Binding-site contacts:
Ligand atom OP2 contacts residue GLU470 of chain 1.A at 3.5 Å (salt-bridge).
Ligand atom OP3 contacts residue MG1 of chain 1.F at 2.1 Å.
Ligand atom OP2 contacts residue GLU50 of chain 1.A at 3.4 Å (salt-bridge).
Ligand atom OP2 contacts residue ADP1 of chain 1.C at 3.2 Å (h-bond).
Ligand atom O1 contacts residue CYS266 of chain 1.A at 3.6 Å (h-bond).
Ligand atom OP2 contacts residue GLN268 of chain 1.A at 2.8 Å (h-bond).
Ligand atom N contacts residue GLU52 of chain 1.A at 2.8 Å (salt-bridge).
Ligand atom NS contacts residue GLU96 of chain 1.A at 3.1 Å (salt-bridge).
Ligand atom CG contacts residue GLU52 of chain 1.A at 3.5 Å.
Ligand atom O1 contacts residue TYR362 of chain 1.A at 2.8 Å (h-bond).
Ligand atom OS contacts residue TRP445 of chain 1.A at 3.2 Å.
Ligand atom OP3 contacts residue MG1 of chain 1.D at 2.2 Å.
Ligand atom NS contacts residue MG1 of chain 1.D at 2.1 Å.
Ligand atom P contacts residue MG1 of chain 1.E at 3.2 Å.
Ligand atom C1 contacts residue CYS266 of chain 1.A at 3.4 Å (hydrophobic).
Ligand atom O1T contacts residue CYS266 of chain 1.A at 3.2 Å.
Ligand atom CB contacts residue GLU52 of chain 1.A at 3.5 Å.
Ligand atom C1 contacts residue ILE317 of chain 1.A at 3.6 Å (hydrophobic).
Ligand atom S contacts residue MG1 of chain 1.D at 3.3 Å.
Ligand atom P contacts residue MG1 of chain 1.F at 3.4 Å.
Ligand atom O1T contacts residue ARG313 of chain 1.A at 3.0 Å (salt-bridge).
Ligand atom CD contacts residue GLU96 of chain 1.A at 3.3 Å.
Ligand atom NS contacts residue GLN268 of chain 1.A at 3.5 Å (h-bond).
Ligand atom OP2 contacts residue ARG472 of chain 1.A at 3.0 Å (salt-bridge).
Ligand atom N contacts residue CYS264 of chain 1.A at 2.8 Å (h-bond).
Ligand atom OP3 contacts residue GLU50 of chain 1.A at 2.8 Å (salt-bridge).
Ligand atom O1T contacts residue SER265 of chain 1.A at 3.5 Å.
Ligand atom O1 contacts residue ARG313 of chain 1.A at 3.3 Å (salt-bridge).
Ligand atom OS contacts residue ARG472 of chain 1.A at 2.8 Å (salt-bridge).
Ligand atom OP3 contacts residue MG1 of chain 1.E at 3.4 Å.
Ligand atom OP3 contacts residue GLU96 of chain 1.A at 3.3 Å (salt-bridge).
Ligand atom OP1 contacts residue ADP1 of chain 1.C at 3.1 Å (h-bond).
Ligand atom P contacts residue MG1 of chain 1.D at 2.8 Å.
Ligand atom P contacts residue ADP1 of chain 1.C at 2.9 Å.
Ligand atom OP2 contacts residue MG1 of chain 1.E at 2.1 Å.
Ligand atom OP3 contacts residue ADP1 of chain 1.C at 2.7 Å (h-bond).
Ligand atom OP3 contacts residue GLU103 of chain 1.A at 3.0 Å (salt-bridge).
Ligand atom S contacts residue GLU96 of chain 1.A at 3.5 Å (salt-bridge).
Ligand atom NS contacts residue GLU52 of chain 1.A at 3.4 Å (salt-bridge).
Ligand atom O1T contacts residue ILE317 of chain 1.A at 3.5 Å.

Sequence of chain 1.A:
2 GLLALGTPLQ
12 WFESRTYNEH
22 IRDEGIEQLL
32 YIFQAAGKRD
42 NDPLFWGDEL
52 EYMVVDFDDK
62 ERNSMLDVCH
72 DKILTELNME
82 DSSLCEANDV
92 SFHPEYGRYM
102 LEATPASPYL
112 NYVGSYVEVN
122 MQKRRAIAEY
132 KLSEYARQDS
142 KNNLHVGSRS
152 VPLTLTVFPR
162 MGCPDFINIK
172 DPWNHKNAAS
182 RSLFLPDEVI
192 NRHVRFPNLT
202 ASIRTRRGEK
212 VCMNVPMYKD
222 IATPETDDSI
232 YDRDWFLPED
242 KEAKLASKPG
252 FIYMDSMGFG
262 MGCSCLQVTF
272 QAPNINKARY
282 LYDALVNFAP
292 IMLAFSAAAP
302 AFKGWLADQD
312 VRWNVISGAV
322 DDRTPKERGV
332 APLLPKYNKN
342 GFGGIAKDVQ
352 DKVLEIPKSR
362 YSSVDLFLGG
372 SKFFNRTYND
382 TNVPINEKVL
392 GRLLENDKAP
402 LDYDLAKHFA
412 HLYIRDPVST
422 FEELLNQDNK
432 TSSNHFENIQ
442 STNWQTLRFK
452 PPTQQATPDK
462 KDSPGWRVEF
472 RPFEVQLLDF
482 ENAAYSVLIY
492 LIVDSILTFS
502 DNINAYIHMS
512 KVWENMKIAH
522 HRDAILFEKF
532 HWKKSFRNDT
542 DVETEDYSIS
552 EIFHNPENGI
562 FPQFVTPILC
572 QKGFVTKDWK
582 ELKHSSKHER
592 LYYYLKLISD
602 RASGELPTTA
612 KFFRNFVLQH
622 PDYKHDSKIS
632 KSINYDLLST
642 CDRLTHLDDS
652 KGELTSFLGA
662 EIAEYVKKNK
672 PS

The protein below binds the small molecule below.
Small molecule (SMILES): CCCC[S@](=O)(CC[C@H](N)C(=O)O)=NP(=O)(O)O